This protein binds this small molecule.
Small molecule (SMILES): C[C@H](N)C(=O)N[C@@H](C)C(=O)N[C@@H](CCCC[N+](C)(C)C)C(=O)N[C@@H](C)C=O

Sequence of chain 1.A:
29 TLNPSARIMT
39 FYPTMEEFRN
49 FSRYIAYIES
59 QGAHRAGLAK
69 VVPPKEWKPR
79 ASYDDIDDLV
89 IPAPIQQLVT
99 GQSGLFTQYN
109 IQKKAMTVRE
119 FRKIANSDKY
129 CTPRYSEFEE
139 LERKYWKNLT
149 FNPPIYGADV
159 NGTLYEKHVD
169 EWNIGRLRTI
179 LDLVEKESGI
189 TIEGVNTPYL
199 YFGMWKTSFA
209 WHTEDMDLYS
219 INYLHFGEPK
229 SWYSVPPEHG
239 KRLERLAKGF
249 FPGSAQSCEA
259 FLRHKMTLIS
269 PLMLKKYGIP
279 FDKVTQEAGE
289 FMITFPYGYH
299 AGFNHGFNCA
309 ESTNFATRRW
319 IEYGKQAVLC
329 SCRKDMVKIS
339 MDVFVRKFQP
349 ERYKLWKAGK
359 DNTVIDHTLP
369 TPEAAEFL

Binding-site contacts:
Ligand atom CB contacts residue GLU191 of chain 1.A at 3.4 Å.
Ligand atom CA contacts residue TYR197 of chain 1.A at 4.0 Å (hydrophobic).
Ligand atom CB contacts residue GLY192 of chain 1.A at 4.0 Å.
Ligand atom CM1 contacts residue TYR197 of chain 1.A at 3.7 Å (hydrophobic).
Ligand atom O contacts residue VAL335 of chain 1.A at 3.2 Å.
Ligand atom NZ contacts residue GLY192 of chain 1.A at 3.8 Å.
Ligand atom CE contacts residue TYR199 of chain 1.A at 3.4 Å (hydrophobic).
Ligand atom CB contacts residue TYR197 of chain 1.A at 3.7 Å (hydrophobic).
Ligand atom NZ contacts residue SER310 of chain 1.A at 3.9 Å.
Ligand atom CM3 contacts residue THR311 of chain 1.A at 3.8 Å.
Ligand atom CA contacts residue ASP157 of chain 1.A at 3.5 Å.
Ligand atom CM2 contacts residue OGA1 of chain 1.G at 3.7 Å.
Ligand atom N contacts residue TYR197 of chain 1.A at 3.7 Å.
Ligand atom CG contacts residue TYR197 of chain 1.A at 3.7 Å (hydrophobic).
Ligand atom C contacts residue VAL335 of chain 1.A at 3.6 Å (hydrophobic).
Ligand atom CB contacts residue TYR197 of chain 1.A at 3.4 Å (hydrophobic).
Ligand atom NZ contacts residue TYR199 of chain 1.A at 3.7 Å.
Ligand atom CM1 contacts residue GLY192 of chain 1.A at 3.4 Å.
Ligand atom O contacts residue ILE190 of chain 1.A at 3.7 Å.
Ligand atom C contacts residue ASP157 of chain 1.A at 3.4 Å.
Ligand atom O contacts residue TYR197 of chain 1.A at 2.9 Å (h-bond).
Ligand atom CM3 contacts residue ASN312 of chain 1.A at 3.3 Å.
Ligand atom C contacts residue GLU191 of chain 1.A at 3.7 Å.
Ligand atom CM1 contacts residue THR311 of chain 1.A at 4.1 Å.
Ligand atom CA contacts residue GLU191 of chain 1.A at 3.6 Å.
Ligand atom CA contacts residue ASP333 of chain 1.A at 3.8 Å.
Ligand atom N contacts residue GLU191 of chain 1.A at 2.9 Å (salt-bridge).
Ligand atom CM2 contacts residue TYR199 of chain 1.A at 3.8 Å (hydrophobic).
Ligand atom O contacts residue LYS263 of chain 1.A at 3.5 Å.
Ligand atom CM3 contacts residue GLY192 of chain 1.A at 3.3 Å.
Ligand atom CB contacts residue ASP333 of chain 1.A at 3.9 Å.
Ligand atom CA contacts residue GLU191 of chain 1.A at 3.7 Å.
Ligand atom CD contacts residue GLY192 of chain 1.A at 3.6 Å.
Ligand atom CM1 contacts residue TYR199 of chain 1.A at 3.3 Å (hydrophobic).
Ligand atom CM2 contacts residue SER310 of chain 1.A at 3.4 Å.
Ligand atom CM1 contacts residue SER310 of chain 1.A at 3.3 Å.
Ligand atom CM3 contacts residue GLU212 of chain 1.A at 3.6 Å.
Ligand atom C contacts residue TYR197 of chain 1.A at 3.8 Å (hydrophobic).
Ligand atom O contacts residue GLU191 of chain 1.A at 4.0 Å.
Ligand atom CB contacts residue GLU191 of chain 1.A at 3.7 Å.